Sequence of chain 54.C:
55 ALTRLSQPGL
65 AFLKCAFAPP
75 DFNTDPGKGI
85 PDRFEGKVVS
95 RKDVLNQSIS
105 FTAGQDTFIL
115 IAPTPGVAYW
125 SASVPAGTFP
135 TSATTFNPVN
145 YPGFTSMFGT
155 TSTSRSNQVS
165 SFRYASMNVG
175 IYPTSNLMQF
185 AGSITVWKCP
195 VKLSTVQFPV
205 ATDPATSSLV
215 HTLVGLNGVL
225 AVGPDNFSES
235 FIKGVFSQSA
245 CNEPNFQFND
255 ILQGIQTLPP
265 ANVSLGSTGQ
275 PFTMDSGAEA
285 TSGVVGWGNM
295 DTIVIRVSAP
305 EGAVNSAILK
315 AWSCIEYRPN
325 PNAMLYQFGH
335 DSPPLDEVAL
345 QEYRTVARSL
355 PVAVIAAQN

The small molecule below binds the protein below.
Small molecule (SMILES): Nc1ccn([C@@H]2O[C@H](CO[P](=O)(O)O[C@H]3[C@@H](O)[C@H](n4ccc(=O)[nH]c4=O)O[C@@H]3CO[P](=O)(O)O[C@H]3[C@@H](O)[C@H](n4cnc5c(N)ncnc54)O[C@@H]3CO)[C@@H](O[P](=O)(O)OC[C@H]3O[C@@H](n4ccc(=O)[nH]c4=O)[C@H](O)[C@@H]3O)[C@H]2O)c(=O)n1.O=c1ccn([C@@H]2O[C@H](CO[P](=O)(O)O[C@H]3[C@@H](O)[C@H](n4ccc(=O)[nH]c4=O)O[C@@H]3CO[P](=O)(O)O[C@H]3[C@@H](O)[C@H](n4ccc(=O)[nH]c4=O)O[C@@H]3CO)[C@@H](O)[C@H]2O)c(=O)[nH]1

Sequence of chain 25.F:
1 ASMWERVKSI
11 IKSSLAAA

Sequence of chain 25.C:
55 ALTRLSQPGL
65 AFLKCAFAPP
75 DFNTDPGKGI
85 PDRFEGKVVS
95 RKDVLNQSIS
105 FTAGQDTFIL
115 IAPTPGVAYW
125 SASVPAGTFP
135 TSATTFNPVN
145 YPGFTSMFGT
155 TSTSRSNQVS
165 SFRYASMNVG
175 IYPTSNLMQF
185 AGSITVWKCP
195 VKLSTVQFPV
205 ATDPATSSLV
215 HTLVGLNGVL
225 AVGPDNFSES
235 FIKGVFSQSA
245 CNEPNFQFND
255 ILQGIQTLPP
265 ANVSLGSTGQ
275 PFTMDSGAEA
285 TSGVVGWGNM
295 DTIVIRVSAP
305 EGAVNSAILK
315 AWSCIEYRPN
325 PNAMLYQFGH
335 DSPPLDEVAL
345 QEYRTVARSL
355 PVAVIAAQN

Binding-site contacts:
Ligand atom C4 contacts residue A4 of chain 54.G at 3.2 Å.
Ligand atom O2 contacts residue U2 of chain 54.G at 3.6 Å.
Ligand atom C2 contacts residue U3 of chain 54.G at 3.8 Å.
Ligand atom N1 contacts residue U5 of chain 54.G at 3.7 Å.
Ligand atom C2 contacts residue C6 of chain 54.G at 3.4 Å.
Ligand atom C2 contacts residue U2 of chain 54.G at 3.6 Å.
Ligand atom C6 contacts residue U2 of chain 54.G at 3.4 Å.
Ligand atom C4 contacts residue U1 of chain 54.G at 3.7 Å.
Ligand atom O2' contacts residue THR57 of chain 25.C at 3.2 Å.
Ligand atom N1 contacts residue U3 of chain 54.G at 3.8 Å.
Ligand atom C6 contacts residue U5 of chain 54.G at 3.6 Å.
Ligand atom C2 contacts residue GLN61 of chain 25.C at 3.9 Å.
Ligand atom OP1 contacts residue LYS12 of chain 25.F at 3.9 Å.
Ligand atom N6 contacts residue U2 of chain 54.G at 2.6 Å (h-bond).
Ligand atom C2 contacts residue U1 of chain 54.G at 3.9 Å.
Ligand atom C6 contacts residue A4 of chain 54.G at 3.7 Å.
Ligand atom C5 contacts residue U5 of chain 54.G at 3.9 Å.
Ligand atom N3 contacts residue U2 of chain 54.G at 3.6 Å.
Ligand atom N3 contacts residue U1 of chain 54.G at 3.8 Å.
Ligand atom N3 contacts residue A4 of chain 54.G at 3.8 Å.
Ligand atom C5 contacts residue A4 of chain 54.G at 2.8 Å.
Ligand atom O2 contacts residue GLN61 of chain 25.C at 3.9 Å.
Ligand atom N3 contacts residue U5 of chain 54.G at 3.6 Å.
Ligand atom OP1 contacts residue PHE76 of chain 25.C at 3.7 Å.
Ligand atom N3 contacts residue GLN61 of chain 25.C at 3.6 Å.
Ligand atom O4 contacts residue U5 of chain 54.G at 2.8 Å (h-bond).
Ligand atom O2 contacts residue C6 of chain 54.G at 2.9 Å (h-bond).
Ligand atom N3 contacts residue C6 of chain 54.G at 3.2 Å (h-bond).
Ligand atom O4 contacts residue U1 of chain 54.G at 2.8 Å (h-bond).
Ligand atom N1 contacts residue U2 of chain 54.G at 2.8 Å.
Ligand atom O2 contacts residue U1 of chain 54.G at 2.9 Å (h-bond).
Ligand atom N3 contacts residue U1 of chain 54.G at 3.9 Å.
Ligand atom O4 contacts residue A4 of chain 54.G at 2.6 Å (h-bond).
Ligand atom OP2 contacts residue LYS8 of chain 25.F at 3.8 Å.
Ligand atom O2' contacts residue LEU64 of chain 25.C at 3.9 Å.
Ligand atom OP1 contacts residue LYS8 of chain 25.F at 3.1 Å.
Ligand atom C2 contacts residue A4 of chain 54.G at 3.9 Å.
Ligand atom C4 contacts residue U5 of chain 54.G at 3.7 Å.
Ligand atom OP1 contacts residue LYS68 of chain 25.C at 3.2 Å (salt-bridge).
Ligand atom OP1 contacts residue LEU56 of chain 25.C at 2.8 Å.